Sequence of chain 1.J:
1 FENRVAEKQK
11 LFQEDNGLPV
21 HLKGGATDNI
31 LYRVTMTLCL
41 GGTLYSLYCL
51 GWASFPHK

Sequence of chain 1.C:
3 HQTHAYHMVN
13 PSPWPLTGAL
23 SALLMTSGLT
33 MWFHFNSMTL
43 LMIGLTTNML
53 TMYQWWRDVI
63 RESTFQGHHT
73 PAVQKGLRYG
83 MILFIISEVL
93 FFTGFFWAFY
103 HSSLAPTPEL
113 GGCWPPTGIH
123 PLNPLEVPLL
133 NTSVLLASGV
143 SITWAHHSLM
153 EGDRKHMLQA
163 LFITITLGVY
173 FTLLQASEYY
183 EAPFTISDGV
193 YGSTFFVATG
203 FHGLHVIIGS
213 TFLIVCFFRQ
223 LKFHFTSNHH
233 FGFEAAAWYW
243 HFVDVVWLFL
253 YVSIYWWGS

Binding-site contacts:
Ligand atom C15 contacts residue LEU160 of chain 1.C at 4.1 Å (hydrophobic).
Ligand atom C6 contacts residue GLN161 of chain 1.C at 4.0 Å.
Ligand atom C6 contacts residue PHE164 of chain 1.C at 3.9 Å (hydrophobic).
Ligand atom C18 contacts residue LEU223 of chain 1.C at 3.6 Å (hydrophobic).
Ligand atom C23 contacts residue ARG156 of chain 1.C at 3.6 Å.
Ligand atom C5 contacts residue PHE164 of chain 1.C at 3.7 Å (hydrophobic).
Ligand atom C24 contacts residue ARG156 of chain 1.C at 3.0 Å.
Ligand atom C19 contacts residue PHE164 of chain 1.C at 3.5 Å (hydrophobic).
Ligand atom C23 contacts residue LEU160 of chain 1.C at 4.5 Å (hydrophobic).
Ligand atom C23 contacts residue PHE1 of chain 1.J at 3.9 Å (hydrophobic).
Ligand atom O26 contacts residue PHE225 of chain 1.C at 4.4 Å.
Ligand atom C3 contacts residue PHE164 of chain 1.C at 4.5 Å (hydrophobic).
Ligand atom C10 contacts residue PHE164 of chain 1.C at 4.4 Å (hydrophobic).
Ligand atom C4 contacts residue PHE164 of chain 1.C at 4.3 Å (hydrophobic).
Ligand atom O7 contacts residue GLN161 of chain 1.C at 4.5 Å.
Ligand atom C19 contacts residue PHE219 of chain 1.C at 3.7 Å (hydrophobic).
Ligand atom O26 contacts residue ARG156 of chain 1.C at 3.1 Å (salt-bridge).
Ligand atom C7 contacts residue GLN161 of chain 1.C at 4.1 Å.
Ligand atom O26 contacts residue PHE1 of chain 1.J at 2.6 Å (h-bond).
Ligand atom C18 contacts residue LEU160 of chain 1.C at 4.4 Å (hydrophobic).
Ligand atom C24 contacts residue PHE1 of chain 1.J at 3.7 Å (hydrophobic).
Ligand atom C23 contacts residue LEU223 of chain 1.C at 4.3 Å (hydrophobic).
Ligand atom C16 contacts residue LEU160 of chain 1.C at 4.4 Å (hydrophobic).
Ligand atom O25 contacts residue ARG156 of chain 1.C at 2.7 Å (salt-bridge).

This protein binds this small molecule.
Small molecule (SMILES): C[C@H](CCC(=O)O)[C@H]1CC[C@H]2[C@@H]3[C@H](O)C[C@@H]4C[C@H](O)CC[C@]4(C)[C@H]3C[C@H](O)[C@]12C